A small-molecule ligand and the protein it binds are described below.
Small molecule (SMILES): CC(=O)N[C@@H]1[C@@H](O)[C@H](O)[C@@H](CO)O[C@H]1O

Sequence of chain 1.E:
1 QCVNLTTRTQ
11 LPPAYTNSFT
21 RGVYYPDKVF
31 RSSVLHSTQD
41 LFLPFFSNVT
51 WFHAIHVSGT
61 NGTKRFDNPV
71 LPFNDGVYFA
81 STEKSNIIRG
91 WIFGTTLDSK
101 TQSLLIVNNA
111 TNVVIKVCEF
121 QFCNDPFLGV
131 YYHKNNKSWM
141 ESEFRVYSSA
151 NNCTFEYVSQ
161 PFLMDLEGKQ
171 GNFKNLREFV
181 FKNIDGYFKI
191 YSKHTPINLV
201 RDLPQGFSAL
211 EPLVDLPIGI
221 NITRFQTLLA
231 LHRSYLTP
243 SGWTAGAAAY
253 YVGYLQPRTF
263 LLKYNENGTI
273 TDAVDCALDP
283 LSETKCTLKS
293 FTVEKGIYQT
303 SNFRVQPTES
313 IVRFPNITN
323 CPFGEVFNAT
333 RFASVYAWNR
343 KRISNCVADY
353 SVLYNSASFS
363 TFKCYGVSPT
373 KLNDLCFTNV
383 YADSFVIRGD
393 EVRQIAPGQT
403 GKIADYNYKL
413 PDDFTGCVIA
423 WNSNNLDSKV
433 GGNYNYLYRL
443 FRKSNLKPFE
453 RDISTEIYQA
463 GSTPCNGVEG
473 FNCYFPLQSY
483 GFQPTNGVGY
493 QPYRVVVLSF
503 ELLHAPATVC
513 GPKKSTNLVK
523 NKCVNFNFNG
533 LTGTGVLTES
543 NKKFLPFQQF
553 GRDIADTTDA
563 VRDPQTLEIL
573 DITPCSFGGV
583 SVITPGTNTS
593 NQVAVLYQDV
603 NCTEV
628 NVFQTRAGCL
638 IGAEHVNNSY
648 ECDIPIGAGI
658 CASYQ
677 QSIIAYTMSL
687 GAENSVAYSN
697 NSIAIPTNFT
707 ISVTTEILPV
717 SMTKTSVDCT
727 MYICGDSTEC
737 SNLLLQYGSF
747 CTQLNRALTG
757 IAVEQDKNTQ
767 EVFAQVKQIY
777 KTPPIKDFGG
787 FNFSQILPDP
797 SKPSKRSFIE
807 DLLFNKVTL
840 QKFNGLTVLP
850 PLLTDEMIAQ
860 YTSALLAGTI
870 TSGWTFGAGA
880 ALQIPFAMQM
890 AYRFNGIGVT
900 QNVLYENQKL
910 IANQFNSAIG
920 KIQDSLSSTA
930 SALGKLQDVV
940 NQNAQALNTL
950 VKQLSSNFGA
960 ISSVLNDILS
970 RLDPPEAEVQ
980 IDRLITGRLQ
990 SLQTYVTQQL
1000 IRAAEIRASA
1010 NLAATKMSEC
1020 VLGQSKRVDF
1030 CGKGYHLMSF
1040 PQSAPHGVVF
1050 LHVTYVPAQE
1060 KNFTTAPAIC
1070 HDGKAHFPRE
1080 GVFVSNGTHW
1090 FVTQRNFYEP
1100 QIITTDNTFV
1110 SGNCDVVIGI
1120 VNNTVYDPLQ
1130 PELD

Binding-site contacts:
Ligand atom C4 contacts residue ASN603 of chain 1.E at 4.2 Å.
Ligand atom C2 contacts residue ASN603 of chain 1.E at 2.5 Å.
Ligand atom C7 contacts residue ASN603 of chain 1.E at 3.6 Å.
Ligand atom C3 contacts residue ASN603 of chain 1.E at 3.8 Å.
Ligand atom O5 contacts residue ASN603 of chain 1.E at 2.4 Å (h-bond).
Ligand atom C5 contacts residue THR605 of chain 1.E at 4.2 Å.
Ligand atom O6 contacts residue THR605 of chain 1.E at 3.8 Å.
Ligand atom C5 contacts residue ASN603 of chain 1.E at 3.7 Å.
Ligand atom O7 contacts residue ASN603 of chain 1.E at 3.9 Å.
Ligand atom C1 contacts residue THR605 of chain 1.E at 4.1 Å.
Ligand atom N2 contacts residue ASN603 of chain 1.E at 2.9 Å (h-bond).
Ligand atom C8 contacts residue GLN631 of chain 1.E at 4.2 Å.
Ligand atom C1 contacts residue ASN603 of chain 1.E at 1.4 Å.
Ligand atom C6 contacts residue THR605 of chain 1.E at 4.4 Å.
Ligand atom O5 contacts residue THR605 of chain 1.E at 3.3 Å (h-bond).